Binding-site contacts:
Ligand atom C7 contacts residue MET268 of chain 1.F at 3.8 Å (hydrophobic).
Ligand atom C8 contacts residue MET268 of chain 1.F at 3.5 Å (hydrophobic).
Ligand atom O5 contacts residue ASN279 of chain 1.F at 2.4 Å (h-bond).
Ligand atom N2 contacts residue ASN279 of chain 1.F at 2.9 Å (h-bond).
Ligand atom C4 contacts residue ASN279 of chain 1.F at 4.3 Å.
Ligand atom C7 contacts residue ASN279 of chain 1.F at 3.9 Å.
Ligand atom C5 contacts residue ASN279 of chain 1.F at 3.6 Å.
Ligand atom C8 contacts residue ASN279 of chain 1.F at 4.0 Å.
Ligand atom C1 contacts residue MET268 of chain 1.F at 3.8 Å (hydrophobic).
Ligand atom C3 contacts residue ASN279 of chain 1.F at 3.8 Å.
Ligand atom N2 contacts residue MET268 of chain 1.F at 3.5 Å.
Ligand atom C1 contacts residue ASN279 of chain 1.F at 1.5 Å.
Ligand atom C2 contacts residue ASN279 of chain 1.F at 2.5 Å.
Ligand atom C2 contacts residue MET268 of chain 1.F at 4.2 Å (hydrophobic).

A small-molecule ligand and the protein it binds are described below.
Small molecule (SMILES): CC(=O)N[C@H]1[C@H](O[C@H]2[C@H](O)[C@@H](NC(C)=O)CO[C@@H]2CO)O[C@H](CO)[C@@H](O[C@H]2O[C@H](CO)[C@@H](O)[C@H](O)[C@@H]2O)[C@@H]1O

Sequence of chain 1.F:
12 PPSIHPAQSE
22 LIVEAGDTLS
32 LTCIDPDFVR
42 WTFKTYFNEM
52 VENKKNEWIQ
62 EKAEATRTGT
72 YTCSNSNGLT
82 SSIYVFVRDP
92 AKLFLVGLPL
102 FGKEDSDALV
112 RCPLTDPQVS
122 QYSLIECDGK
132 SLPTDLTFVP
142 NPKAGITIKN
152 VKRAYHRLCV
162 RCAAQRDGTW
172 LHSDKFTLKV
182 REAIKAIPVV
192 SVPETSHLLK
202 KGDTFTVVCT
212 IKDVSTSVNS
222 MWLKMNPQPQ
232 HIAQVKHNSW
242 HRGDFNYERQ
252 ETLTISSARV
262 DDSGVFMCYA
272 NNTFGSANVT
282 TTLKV